Sequence of chain 2.A:
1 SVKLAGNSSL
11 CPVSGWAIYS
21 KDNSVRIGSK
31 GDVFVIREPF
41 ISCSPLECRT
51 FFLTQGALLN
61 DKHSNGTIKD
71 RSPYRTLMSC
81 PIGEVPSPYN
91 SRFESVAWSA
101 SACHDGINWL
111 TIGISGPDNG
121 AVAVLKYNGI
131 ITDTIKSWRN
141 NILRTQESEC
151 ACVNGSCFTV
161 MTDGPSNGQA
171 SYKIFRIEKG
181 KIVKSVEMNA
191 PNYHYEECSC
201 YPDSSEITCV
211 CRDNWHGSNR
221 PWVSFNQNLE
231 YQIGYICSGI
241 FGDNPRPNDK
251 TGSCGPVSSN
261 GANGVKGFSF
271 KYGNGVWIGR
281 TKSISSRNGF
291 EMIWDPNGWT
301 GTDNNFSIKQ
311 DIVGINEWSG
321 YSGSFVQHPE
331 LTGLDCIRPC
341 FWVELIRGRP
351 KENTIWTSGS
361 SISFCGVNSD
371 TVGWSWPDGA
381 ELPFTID

Binding-site contacts:
Ligand atom C4 contacts residue ASN65 of chain 2.A at 4.1 Å.
Ligand atom C8 contacts residue LYS62 of chain 2.A at 3.8 Å.
Ligand atom C5 contacts residue ASN65 of chain 2.A at 3.6 Å.
Ligand atom C2 contacts residue ASN65 of chain 2.A at 2.3 Å.
Ligand atom O5 contacts residue ASN65 of chain 2.A at 2.3 Å (h-bond).
Ligand atom O7 contacts residue LYS62 of chain 2.A at 3.8 Å.
Ligand atom C1 contacts residue ILE355 of chain 2.A at 4.3 Å (hydrophobic).
Ligand atom C7 contacts residue ILE355 of chain 2.A at 4.1 Å (hydrophobic).
Ligand atom C7 contacts residue LYS62 of chain 2.A at 4.2 Å.
Ligand atom C8 contacts residue ASN65 of chain 2.A at 4.5 Å.
Ligand atom C7 contacts residue ASN65 of chain 2.A at 3.3 Å.
Ligand atom O7 contacts residue ASN65 of chain 2.A at 3.3 Å (h-bond).
Ligand atom N2 contacts residue ILE355 of chain 2.A at 4.0 Å.
Ligand atom C8 contacts residue ILE355 of chain 2.A at 3.7 Å (hydrophobic).
Ligand atom N2 contacts residue ASN65 of chain 2.A at 2.9 Å (h-bond).
Ligand atom C1 contacts residue ASN65 of chain 2.A at 1.4 Å.
Ligand atom C8 contacts residue ILE386 of chain 2.A at 3.8 Å (hydrophobic).
Ligand atom C3 contacts residue ASN65 of chain 2.A at 3.7 Å.

This protein binds this small molecule.
Small molecule (SMILES): CC(=O)N[C@H]1[C@H](O[C@H]2[C@H](O)[C@@H](NC(C)=O)CO[C@@H]2CO)O[C@H](CO)[C@@H](O)[C@@H]1O